Sequence of chain 5.A:
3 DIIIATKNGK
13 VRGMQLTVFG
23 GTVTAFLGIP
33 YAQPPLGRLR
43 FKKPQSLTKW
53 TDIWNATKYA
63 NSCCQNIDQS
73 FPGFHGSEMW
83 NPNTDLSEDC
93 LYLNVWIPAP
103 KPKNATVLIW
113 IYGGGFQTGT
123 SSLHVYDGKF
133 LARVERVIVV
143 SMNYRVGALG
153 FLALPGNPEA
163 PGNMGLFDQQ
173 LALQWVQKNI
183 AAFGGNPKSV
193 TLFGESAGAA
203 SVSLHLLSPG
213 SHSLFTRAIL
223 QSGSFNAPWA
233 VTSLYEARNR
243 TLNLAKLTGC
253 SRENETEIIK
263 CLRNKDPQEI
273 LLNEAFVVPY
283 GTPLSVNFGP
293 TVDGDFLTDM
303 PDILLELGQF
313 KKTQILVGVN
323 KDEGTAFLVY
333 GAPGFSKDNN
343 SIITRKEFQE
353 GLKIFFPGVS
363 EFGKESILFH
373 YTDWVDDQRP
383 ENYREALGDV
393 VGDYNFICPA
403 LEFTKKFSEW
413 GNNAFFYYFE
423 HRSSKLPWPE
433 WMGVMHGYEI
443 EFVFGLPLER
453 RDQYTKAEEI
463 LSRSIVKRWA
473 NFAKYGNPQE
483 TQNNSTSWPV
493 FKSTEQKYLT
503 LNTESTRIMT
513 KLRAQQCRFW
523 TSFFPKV

A protein and the small-molecule ligand that binds it are described below.
Small molecule (SMILES): CC(=O)N[C@H]1[C@H](O[C@H]2[C@H](O)[C@@H](NC(C)=O)CO[C@@H]2CO[C@H]2O[C@@H](C)[C@@H](O)[C@@H](O)[C@@H]2O)O[C@H](CO)[C@@H](O)[C@@H]1O

Binding-site contacts:
Ligand atom C1 contacts residue GLY336 of chain 5.A at 4.4 Å.
Ligand atom O5 contacts residue ASN341 of chain 5.A at 2.2 Å (h-bond).
Ligand atom C3 contacts residue ASN341 of chain 5.A at 3.8 Å.
Ligand atom O7 contacts residue ILE344 of chain 5.A at 4.2 Å.
Ligand atom N2 contacts residue GLY336 of chain 5.A at 4.5 Å.
Ligand atom O7 contacts residue SER343 of chain 5.A at 4.3 Å.
Ligand atom O5 contacts residue SER338 of chain 5.A at 4.3 Å.
Ligand atom C5 contacts residue ASN341 of chain 5.A at 3.5 Å.
Ligand atom C5 contacts residue SER338 of chain 5.A at 3.8 Å.
Ligand atom O5 contacts residue SER338 of chain 5.A at 3.4 Å.
Ligand atom C5 contacts residue ASN341 of chain 5.A at 4.4 Å.
Ligand atom C6 contacts residue ASN341 of chain 5.A at 4.2 Å.
Ligand atom O7 contacts residue ASN341 of chain 5.A at 4.1 Å.
Ligand atom N2 contacts residue ASN341 of chain 5.A at 3.2 Å (h-bond).
Ligand atom O4 contacts residue GLY336 of chain 5.A at 4.0 Å.
Ligand atom C6 contacts residue SER338 of chain 5.A at 3.7 Å.
Ligand atom C6 contacts residue SER338 of chain 5.A at 4.0 Å.
Ligand atom C1 contacts residue SER338 of chain 5.A at 3.9 Å.
Ligand atom C5 contacts residue GLY336 of chain 5.A at 4.3 Å.
Ligand atom C2 contacts residue ASN341 of chain 5.A at 2.6 Å.
Ligand atom C8 contacts residue ASN341 of chain 5.A at 3.2 Å.
Ligand atom C7 contacts residue ASN341 of chain 5.A at 3.4 Å.
Ligand atom O7 contacts residue ASN342 of chain 5.A at 3.7 Å.
Ligand atom C3 contacts residue GLY336 of chain 5.A at 4.2 Å.
Ligand atom C7 contacts residue GLY336 of chain 5.A at 4.5 Å.
Ligand atom C5 contacts residue PHE337 of chain 5.A at 4.4 Å (hydrophobic).
Ligand atom O7 contacts residue PRO335 of chain 5.A at 4.0 Å.
Ligand atom C1 contacts residue ASN341 of chain 5.A at 1.4 Å.
Ligand atom C6 contacts residue PHE337 of chain 5.A at 4.1 Å (hydrophobic).
Ligand atom O7 contacts residue GLY336 of chain 5.A at 3.5 Å (h-bond).
Ligand atom C6 contacts residue ASP340 of chain 5.A at 4.0 Å.
Ligand atom C4 contacts residue ASN341 of chain 5.A at 4.2 Å.